Binding-site contacts:
Ligand atom C8 contacts residue THR168 of chain 3.A at 3.9 Å.
Ligand atom C7 contacts residue THR241 of chain 3.A at 4.4 Å.
Ligand atom O6 contacts residue LYS164 of chain 3.A at 4.5 Å.
Ligand atom O7 contacts residue ASN243 of chain 3.A at 4.4 Å.
Ligand atom C3 contacts residue ASN166 of chain 3.A at 3.6 Å.
Ligand atom C4 contacts residue ASN166 of chain 3.A at 4.0 Å.
Ligand atom O5 contacts residue ASN166 of chain 3.A at 2.3 Å (h-bond).
Ligand atom C1 contacts residue ASN166 of chain 3.A at 1.4 Å.
Ligand atom C7 contacts residue ASN166 of chain 3.A at 3.4 Å.
Ligand atom C5 contacts residue ASN166 of chain 3.A at 3.6 Å.
Ligand atom O7 contacts residue ASN166 of chain 3.A at 3.6 Å (h-bond).
Ligand atom N2 contacts residue ASN166 of chain 3.A at 2.8 Å (h-bond).
Ligand atom C2 contacts residue ASN166 of chain 3.A at 2.2 Å.
Ligand atom C8 contacts residue THR241 of chain 3.A at 3.4 Å.

Sequence of chain 3.A:
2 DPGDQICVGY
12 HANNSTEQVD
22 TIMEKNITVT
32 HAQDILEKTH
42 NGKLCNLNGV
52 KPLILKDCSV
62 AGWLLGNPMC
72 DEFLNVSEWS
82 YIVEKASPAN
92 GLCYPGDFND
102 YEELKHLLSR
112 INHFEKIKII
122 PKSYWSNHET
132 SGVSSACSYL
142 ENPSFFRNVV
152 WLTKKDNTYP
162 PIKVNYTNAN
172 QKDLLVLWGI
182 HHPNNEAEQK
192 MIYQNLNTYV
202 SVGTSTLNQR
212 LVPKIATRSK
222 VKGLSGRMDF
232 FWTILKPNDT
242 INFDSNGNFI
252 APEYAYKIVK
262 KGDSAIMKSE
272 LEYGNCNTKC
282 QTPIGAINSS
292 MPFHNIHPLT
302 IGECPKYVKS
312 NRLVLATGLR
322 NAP

A small-molecule ligand and the protein it binds are described below.
Small molecule (SMILES): CC(=O)N[C@@H]1[C@@H](O)[C@H](O)[C@@H](CO)O[C@H]1O